Sequence of chain 1.B:
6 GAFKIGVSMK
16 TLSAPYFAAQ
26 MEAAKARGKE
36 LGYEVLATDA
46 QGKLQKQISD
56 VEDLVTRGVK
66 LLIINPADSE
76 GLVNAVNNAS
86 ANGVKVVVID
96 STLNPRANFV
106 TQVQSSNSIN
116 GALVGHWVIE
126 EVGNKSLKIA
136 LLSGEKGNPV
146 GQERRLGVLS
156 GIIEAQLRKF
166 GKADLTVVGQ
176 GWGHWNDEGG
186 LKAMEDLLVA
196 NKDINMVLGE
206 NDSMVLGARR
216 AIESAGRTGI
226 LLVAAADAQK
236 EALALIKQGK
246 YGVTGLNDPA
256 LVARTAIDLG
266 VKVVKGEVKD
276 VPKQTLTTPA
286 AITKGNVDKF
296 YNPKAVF

Binding-site contacts:
Ligand atom O6 contacts residue TYR21 of chain 1.B at 3.4 Å.
Ligand atom C1 contacts residue ASN143 of chain 1.B at 3.4 Å.
Ligand atom O4 contacts residue ASP95 of chain 1.B at 2.6 Å (salt-bridge).
Ligand atom O6 contacts residue ASN206 of chain 1.B at 2.9 Å (h-bond).
Ligand atom O4 contacts residue ASN252 of chain 1.B at 2.9 Å (h-bond).
Ligand atom C2 contacts residue LYS15 of chain 1.B at 3.9 Å.
Ligand atom O5 contacts residue ASN206 of chain 1.B at 3.6 Å.
Ligand atom C5 contacts residue ASP232 of chain 1.B at 3.3 Å.
Ligand atom C1 contacts residue SER96 of chain 1.B at 3.9 Å.
Ligand atom O1 contacts residue VAL145 of chain 1.B at 3.9 Å.
Ligand atom C3 contacts residue ARG149 of chain 1.B at 4.0 Å.
Ligand atom C1 contacts residue VAL145 of chain 1.B at 4.0 Å (hydrophobic).
Ligand atom C2 contacts residue SER96 of chain 1.B at 3.9 Å.
Ligand atom O3 contacts residue TRP180 of chain 1.B at 3.2 Å.
Ligand atom O2 contacts residue PHE22 of chain 1.B at 3.5 Å.
Ligand atom O2 contacts residue SER96 of chain 1.B at 3.1 Å (h-bond).
Ligand atom C6 contacts residue ASP232 of chain 1.B at 3.7 Å.
Ligand atom O4 contacts residue TYR21 of chain 1.B at 4.0 Å.
Ligand atom C6 contacts residue PHE22 of chain 1.B at 3.9 Å (hydrophobic).
Ligand atom C4 contacts residue ASP95 of chain 1.B at 3.5 Å.
Ligand atom O1 contacts residue SER96 of chain 1.B at 2.8 Å (h-bond).
Ligand atom O2 contacts residue ASP95 of chain 1.B at 2.6 Å (salt-bridge).
Ligand atom O1 contacts residue ASN143 of chain 1.B at 3.1 Å (h-bond).
Ligand atom O2 contacts residue LYS15 of chain 1.B at 2.9 Å (salt-bridge).
Ligand atom C1 contacts residue LYS15 of chain 1.B at 3.7 Å.
Ligand atom O4 contacts residue ARG149 of chain 1.B at 2.9 Å (salt-bridge).
Ligand atom C6 contacts residue TYR21 of chain 1.B at 3.7 Å (hydrophobic).
Ligand atom O1 contacts residue LYS15 of chain 1.B at 3.6 Å.
Ligand atom C1 contacts residue TRP180 of chain 1.B at 3.7 Å (hydrophobic).
Ligand atom O5 contacts residue ASN252 of chain 1.B at 3.9 Å.
Ligand atom O3 contacts residue PHE22 of chain 1.B at 3.4 Å.
Ligand atom O6 contacts residue ASP232 of chain 1.B at 2.7 Å (salt-bridge).
Ligand atom C6 contacts residue ASN206 of chain 1.B at 3.6 Å.
Ligand atom O5 contacts residue ARG149 of chain 1.B at 2.8 Å (salt-bridge).
Ligand atom O5 contacts residue ASP232 of chain 1.B at 2.6 Å (salt-bridge).
Ligand atom C5 contacts residue TYR21 of chain 1.B at 3.8 Å (hydrophobic).
Ligand atom C5 contacts residue ARG149 of chain 1.B at 4.0 Å.
Ligand atom C4 contacts residue ARG149 of chain 1.B at 3.9 Å.
Ligand atom C5 contacts residue ASN252 of chain 1.B at 3.9 Å.
Ligand atom C2 contacts residue ASP95 of chain 1.B at 3.5 Å.

This small molecule binds to this protein.
Small molecule (SMILES): OC[C@@H](O)[C@H](O)[C@H](O)[C@H](O)CO